Sequence of chain 1.A:
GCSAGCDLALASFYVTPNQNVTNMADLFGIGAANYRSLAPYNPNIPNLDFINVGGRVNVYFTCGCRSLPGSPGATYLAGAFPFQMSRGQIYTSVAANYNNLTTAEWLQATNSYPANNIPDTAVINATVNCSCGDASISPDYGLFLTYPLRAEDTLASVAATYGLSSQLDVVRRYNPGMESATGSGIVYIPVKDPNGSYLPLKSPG

This protein binds this small molecule.
Small molecule (SMILES): CC(=O)N[C@@H]1[C@@H](O)[C@H](O[C@@H]2O[C@H](CO)[C@@H](O[C@@H]3O[C@H](CO)[C@@H](O[C@@H]4O[C@H](CO)[C@@H](O[C@@H]5O[C@H](CO)[C@@H](O[C@@H]6O[C@H](CO)[C@@H](O)[C@H](O)[C@H]6NC(C)=O)[C@H](O)[C@H]5NC(C)=O)[C@H](O)[C@H]4NC(C)=O)[C@H](O)[C@H]3NC(C)=O)[C@H](O)[C@H]2NC(C)=O)[C@@H](CO)O[C@H]1O

Binding-site contacts:
Ligand atom C5 contacts residue ASN119 of chain 1.A at 3.5 Å.
Ligand atom O6 contacts residue ASP122 of chain 1.A at 3.8 Å.
Ligand atom C5 contacts residue THR94 of chain 1.A at 3.7 Å.
Ligand atom N2 contacts residue ILE120 of chain 1.A at 2.7 Å (h-bond).
Ligand atom C6 contacts residue ARG89 of chain 1.A at 3.6 Å.
Ligand atom O7 contacts residue TYR93 of chain 1.A at 3.3 Å (h-bond).
Ligand atom C8 contacts residue ILE120 of chain 1.A at 3.5 Å (hydrophobic).
Ligand atom O5 contacts residue ASN118 of chain 1.A at 3.7 Å.
Ligand atom O7 contacts residue ARG89 of chain 1.A at 3.6 Å.
Ligand atom C5 contacts residue ALA117 of chain 1.A at 4.0 Å (hydrophobic).
Ligand atom O7 contacts residue ILE92 of chain 1.A at 3.5 Å.
Ligand atom O6 contacts residue ILE120 of chain 1.A at 2.8 Å (h-bond).
Ligand atom O7 contacts residue THR94 of chain 1.A at 3.0 Å (h-bond).
Ligand atom O6 contacts residue ASN118 of chain 1.A at 3.2 Å.
Ligand atom C8 contacts residue THR94 of chain 1.A at 3.6 Å.
Ligand atom C8 contacts residue MET87 of chain 1.A at 3.5 Å (hydrophobic).
Ligand atom O4 contacts residue ILE92 of chain 1.A at 3.8 Å.
Ligand atom O6 contacts residue ASN119 of chain 1.A at 3.1 Å (h-bond).
Ligand atom C8 contacts residue SER88 of chain 1.A at 3.3 Å.
Ligand atom C6 contacts residue GLN91 of chain 1.A at 3.9 Å.
Ligand atom C6 contacts residue ALA117 of chain 1.A at 3.4 Å (hydrophobic).
Ligand atom O7 contacts residue ASN118 of chain 1.A at 3.8 Å.
Ligand atom O7 contacts residue ASN119 of chain 1.A at 3.7 Å.
Ligand atom O3 contacts residue ASN118 of chain 1.A at 4.0 Å.
Ligand atom C8 contacts residue GLN110 of chain 1.A at 3.8 Å.
Ligand atom C8 contacts residue GLN91 of chain 1.A at 3.6 Å.
Ligand atom O3 contacts residue ASP122 of chain 1.A at 3.5 Å (salt-bridge).
Ligand atom C4 contacts residue ASN118 of chain 1.A at 3.6 Å.
Ligand atom O5 contacts residue ALA117 of chain 1.A at 3.3 Å (h-bond).
Ligand atom C7 contacts residue ILE120 of chain 1.A at 3.6 Å (hydrophobic).
Ligand atom O7 contacts residue GLY90 of chain 1.A at 3.2 Å (h-bond).
Ligand atom C6 contacts residue ILE120 of chain 1.A at 4.0 Å (hydrophobic).
Ligand atom O6 contacts residue ALA117 of chain 1.A at 2.7 Å (h-bond).
Ligand atom O4 contacts residue THR94 of chain 1.A at 3.9 Å.
Ligand atom C7 contacts residue THR94 of chain 1.A at 3.3 Å.
Ligand atom C2 contacts residue ILE120 of chain 1.A at 3.6 Å (hydrophobic).
Ligand atom C3 contacts residue ILE120 of chain 1.A at 3.6 Å (hydrophobic).
Ligand atom C2 contacts residue ASN118 of chain 1.A at 4.0 Å.
Ligand atom O3 contacts residue ALA117 of chain 1.A at 2.9 Å (h-bond).
Ligand atom C6 contacts residue THR94 of chain 1.A at 3.5 Å.